Sequence of chain 2.A:
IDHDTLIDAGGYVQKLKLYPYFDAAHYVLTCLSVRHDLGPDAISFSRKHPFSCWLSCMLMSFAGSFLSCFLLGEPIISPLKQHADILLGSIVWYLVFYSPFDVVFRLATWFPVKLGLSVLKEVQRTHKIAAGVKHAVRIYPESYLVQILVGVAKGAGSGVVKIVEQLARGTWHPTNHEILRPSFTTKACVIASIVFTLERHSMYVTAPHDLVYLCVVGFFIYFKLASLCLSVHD

A small-molecule ligand and the protein it binds are described below.
Small molecule (SMILES): CCCCCCCCCCO[C@@H]1O[C@H](CO)[C@@H](O[C@H]2O[C@H](CO)[C@@H](O)[C@H](O)[C@H]2O)[C@H](O)[C@H]1O

Binding-site contacts:
Ligand atom O2 contacts residue TYR28 of chain 2.A at 2.6 Å (h-bond).
Ligand atom O4 contacts residue CPL1 of chain 2.C at 3.9 Å.
Ligand atom C43 contacts residue CPL1 of chain 2.C at 3.9 Å.
Ligand atom C3 contacts residue LEU96 of chain 2.A at 4.3 Å (hydrophobic).
Ligand atom O7 contacts residue CPL1 of chain 2.C at 4.1 Å.
Ligand atom C4 contacts residue LEU96 of chain 2.A at 3.3 Å (hydrophobic).
Ligand atom C8 contacts residue TYR28 of chain 2.A at 4.0 Å (hydrophobic).
Ligand atom O7 contacts residue LEU96 of chain 2.A at 4.2 Å.
Ligand atom C57 contacts residue LEU96 of chain 2.A at 3.6 Å (hydrophobic).
Ligand atom C19 contacts residue CPL1 of chain 2.C at 4.2 Å.
Ligand atom C5 contacts residue CPL1 of chain 2.C at 4.0 Å.
Ligand atom C7 contacts residue CPL1 of chain 2.C at 4.2 Å.
Ligand atom C25 contacts residue CPL1 of chain 2.C at 4.4 Å.
Ligand atom C34 contacts residue CPL1 of chain 2.C at 3.8 Å.
Ligand atom C40 contacts residue CPL1 of chain 2.C at 4.1 Å.
Ligand atom O61 contacts residue ALA93 of chain 2.A at 3.8 Å.
Ligand atom O61 contacts residue LEU96 of chain 2.A at 3.1 Å.
Ligand atom C2 contacts residue CPL1 of chain 2.C at 4.1 Å.
Ligand atom C31 contacts residue CPL1 of chain 2.C at 4.0 Å.
Ligand atom O49 contacts residue CPL1 of chain 2.C at 4.3 Å.
Ligand atom O5 contacts residue LEU96 of chain 2.A at 4.1 Å.
Ligand atom C37 contacts residue CPL1 of chain 2.C at 3.9 Å.
Ligand atom O3 contacts residue CPL1 of chain 2.C at 2.7 Å.
Ligand atom O55 contacts residue CPL1 of chain 2.C at 4.3 Å.
Ligand atom O61 contacts residue HIS92 of chain 2.A at 4.5 Å.
Ligand atom C6 contacts residue LEU96 of chain 2.A at 4.4 Å (hydrophobic).